Binding-site contacts:
Ligand atom O4' contacts residue ALA455 of chain 1.E at 3.4 Å.
Ligand atom O1B contacts residue LYS292 of chain 1.E at 2.9 Å (salt-bridge).
Ligand atom C1' contacts residue THR458 of chain 1.E at 3.5 Å.
Ligand atom S1G contacts residue ASN390 of chain 1.E at 3.5 Å.
Ligand atom O2G contacts residue THR293 of chain 1.E at 3.1 Å (h-bond).
Ligand atom O3G contacts residue ARG404 of chain 1.F at 3.7 Å.
Ligand atom C2 contacts residue GLY291 of chain 1.E at 3.6 Å.
Ligand atom S1G contacts residue GLU346 of chain 1.E at 3.6 Å.
Ligand atom S1G contacts residue PRO288 of chain 1.E at 3.6 Å.
Ligand atom O1B contacts residue GLY291 of chain 1.E at 3.4 Å (h-bond).
Ligand atom O2B contacts residue THR293 of chain 1.E at 2.5 Å (h-bond).
Ligand atom C8 contacts residue MET294 of chain 1.E at 3.3 Å (hydrophobic).
Ligand atom C5' contacts residue ALA455 of chain 1.E at 3.6 Å (hydrophobic).
Ligand atom O1B contacts residue THR290 of chain 1.E at 3.7 Å.
Ligand atom N7 contacts residue MET294 of chain 1.E at 3.2 Å.
Ligand atom O3B contacts residue GLY289 of chain 1.E at 3.0 Å (h-bond).
Ligand atom C2 contacts residue THR290 of chain 1.E at 3.1 Å.
Ligand atom N3 contacts residue GLY454 of chain 1.E at 3.6 Å.
Ligand atom S1G contacts residue LYS292 of chain 1.E at 3.5 Å.
Ligand atom O2A contacts residue THR293 of chain 1.E at 3.2 Å.
Ligand atom N3 contacts residue ALA455 of chain 1.E at 3.6 Å.
Ligand atom C2 contacts residue GLY454 of chain 1.E at 3.5 Å.
Ligand atom N6 contacts residue ILE422 of chain 1.E at 3.6 Å.
Ligand atom PA contacts residue THR293 of chain 1.E at 3.7 Å.
Ligand atom C8 contacts residue GLN426 of chain 1.E at 3.7 Å.
Ligand atom C8 contacts residue THR458 of chain 1.E at 3.7 Å.
Ligand atom C4 contacts residue MET294 of chain 1.E at 3.6 Å (hydrophobic).
Ligand atom PB contacts residue GLY289 of chain 1.E at 3.8 Å.
Ligand atom O1A contacts residue THR293 of chain 1.E at 2.9 Å (h-bond).
Ligand atom N6 contacts residue GLY248 of chain 1.E at 2.8 Å (h-bond).
Ligand atom O2G contacts residue GLU346 of chain 1.E at 3.7 Å.
Ligand atom O1A contacts residue LYS292 of chain 1.E at 3.4 Å (salt-bridge).
Ligand atom N9 contacts residue MET294 of chain 1.E at 3.6 Å.
Ligand atom N1 contacts residue THR290 of chain 1.E at 3.5 Å (h-bond).
Ligand atom C4' contacts residue ALA455 of chain 1.E at 3.7 Å (hydrophobic).
Ligand atom C5 contacts residue MET294 of chain 1.E at 3.3 Å (hydrophobic).
Ligand atom O1A contacts residue GLY291 of chain 1.E at 3.6 Å.
Ligand atom O1A contacts residue MET294 of chain 1.E at 2.7 Å (h-bond).
Ligand atom N9 contacts residue THR458 of chain 1.E at 3.7 Å.
Ligand atom O3A contacts residue GLY289 of chain 1.E at 3.7 Å.

Sequence of chain 1.F:
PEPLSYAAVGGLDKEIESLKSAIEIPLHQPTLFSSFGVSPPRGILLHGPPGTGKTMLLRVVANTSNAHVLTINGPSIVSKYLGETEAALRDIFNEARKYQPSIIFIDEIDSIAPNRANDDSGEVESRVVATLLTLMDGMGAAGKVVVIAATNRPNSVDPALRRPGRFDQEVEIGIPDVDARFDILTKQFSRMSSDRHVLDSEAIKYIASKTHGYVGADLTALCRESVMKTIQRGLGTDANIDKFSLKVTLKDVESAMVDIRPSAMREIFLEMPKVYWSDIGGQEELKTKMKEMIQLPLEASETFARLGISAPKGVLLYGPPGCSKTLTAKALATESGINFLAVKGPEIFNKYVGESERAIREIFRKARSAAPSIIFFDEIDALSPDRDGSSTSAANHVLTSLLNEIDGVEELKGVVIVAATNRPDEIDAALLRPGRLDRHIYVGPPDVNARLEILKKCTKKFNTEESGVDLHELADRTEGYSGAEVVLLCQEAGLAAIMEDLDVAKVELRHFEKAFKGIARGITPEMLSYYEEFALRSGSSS

A small-molecule ligand and the protein it binds are described below.
Small molecule (SMILES): Nc1ncnc2c1ncn2[C@@H]1O[C@H](COP(=O)(O)OP(=O)(O)OP(O)(O)=S)[C@@H](O)[C@H]1O

Sequence of chain 1.E:
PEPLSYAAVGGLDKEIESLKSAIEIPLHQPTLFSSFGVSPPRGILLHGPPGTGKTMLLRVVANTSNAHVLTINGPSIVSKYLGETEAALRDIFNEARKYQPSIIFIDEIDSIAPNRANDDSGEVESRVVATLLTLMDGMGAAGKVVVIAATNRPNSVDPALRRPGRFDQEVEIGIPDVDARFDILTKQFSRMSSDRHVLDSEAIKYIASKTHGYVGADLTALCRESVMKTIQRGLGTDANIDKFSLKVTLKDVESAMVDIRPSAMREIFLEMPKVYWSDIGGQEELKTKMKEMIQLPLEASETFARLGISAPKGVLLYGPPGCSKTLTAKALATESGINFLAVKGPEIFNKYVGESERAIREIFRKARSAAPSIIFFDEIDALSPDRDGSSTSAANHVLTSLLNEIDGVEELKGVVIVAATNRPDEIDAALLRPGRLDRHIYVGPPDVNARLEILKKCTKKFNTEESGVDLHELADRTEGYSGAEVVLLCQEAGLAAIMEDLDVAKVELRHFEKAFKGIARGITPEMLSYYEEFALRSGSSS